Sequence of chain 2.A:
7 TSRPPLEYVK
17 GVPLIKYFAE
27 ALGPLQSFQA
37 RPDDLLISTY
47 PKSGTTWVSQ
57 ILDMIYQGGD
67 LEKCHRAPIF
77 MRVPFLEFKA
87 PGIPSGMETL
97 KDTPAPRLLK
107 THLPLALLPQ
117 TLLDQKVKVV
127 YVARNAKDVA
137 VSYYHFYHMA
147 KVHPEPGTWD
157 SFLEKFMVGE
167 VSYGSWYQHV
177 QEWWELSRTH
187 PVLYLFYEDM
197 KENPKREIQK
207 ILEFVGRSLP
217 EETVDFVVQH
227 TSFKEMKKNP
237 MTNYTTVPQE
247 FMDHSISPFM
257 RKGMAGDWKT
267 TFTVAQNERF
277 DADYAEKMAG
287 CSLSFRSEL

The small molecule below binds the protein below.
Small molecule (SMILES): Nc1ncnc2c1ncn2[C@@H]1O[C@H](COP(=O)(O)O)[C@@H](OP(=O)(O)O)[C@H]1O

Binding-site contacts:
Ligand atom C8 contacts residue MET256 of chain 2.A at 3.3 Å (hydrophobic).
Ligand atom O1P contacts residue ARG257 of chain 2.A at 3.2 Å (salt-bridge).
Ligand atom C2 contacts residue TRP53 of chain 2.A at 3.5 Å (hydrophobic).
Ligand atom C6 contacts residue PHE229 of chain 2.A at 3.6 Å (hydrophobic).
Ligand atom O4P contacts residue THR52 of chain 2.A at 2.8 Å (h-bond).
Ligand atom N3 contacts residue GLY259 of chain 2.A at 3.5 Å.
Ligand atom O5' contacts residue LYS48 of chain 2.A at 3.3 Å.
Ligand atom C5' contacts residue LYS48 of chain 2.A at 3.5 Å.
Ligand atom O3' contacts residue ARG130 of chain 2.A at 3.1 Å (salt-bridge).
Ligand atom O3P contacts residue ARG257 of chain 2.A at 3.2 Å.
Ligand atom N7 contacts residue MET256 of chain 2.A at 3.5 Å (h-bond).
Ligand atom O3P contacts residue LYS258 of chain 2.A at 2.8 Å (salt-bridge).
Ligand atom N6 contacts residue PHE229 of chain 2.A at 3.2 Å (h-bond).
Ligand atom N3 contacts residue TYR193 of chain 2.A at 2.9 Å (h-bond).
Ligand atom O2' contacts residue GLY259 of chain 2.A at 3.5 Å (h-bond).
Ligand atom O1P contacts residue ARG130 of chain 2.A at 2.8 Å (salt-bridge).
Ligand atom O5P contacts residue GLY50 of chain 2.A at 3.2 Å (h-bond).
Ligand atom O2P contacts residue SER138 of chain 2.A at 2.6 Å (h-bond).
Ligand atom O5' contacts residue GLY50 of chain 2.A at 3.5 Å (h-bond).
Ligand atom N1 contacts residue TRP53 of chain 2.A at 3.5 Å.
Ligand atom N6 contacts residue MET232 of chain 2.A at 3.4 Å (h-bond).
Ligand atom O3P contacts residue GLY259 of chain 2.A at 2.9 Å (h-bond).
Ligand atom C6 contacts residue TRP53 of chain 2.A at 3.5 Å (hydrophobic).
Ligand atom O5P contacts residue LYS48 of chain 2.A at 3.4 Å (salt-bridge).
Ligand atom P1 contacts residue SER138 of chain 2.A at 3.4 Å.
Ligand atom O5P contacts residue SER49 of chain 2.A at 3.4 Å (h-bond).
Ligand atom O3' contacts residue SER138 of chain 2.A at 3.5 Å (h-bond).
Ligand atom O6P contacts residue LYS48 of chain 2.A at 2.7 Å (salt-bridge).
Ligand atom O5P contacts residue THR51 of chain 2.A at 2.5 Å (h-bond).
Ligand atom O2P contacts residue ARG257 of chain 2.A at 3.0 Å (salt-bridge).
Ligand atom N6 contacts residue SER228 of chain 2.A at 3.4 Å.
Ligand atom N6 contacts residue THR227 of chain 2.A at 2.9 Å (h-bond).
Ligand atom O4P contacts residue THR51 of chain 2.A at 3.4 Å (h-bond).
Ligand atom O2' contacts residue PHE229 of chain 2.A at 3.5 Å.
Ligand atom N6 contacts residue TRP53 of chain 2.A at 3.5 Å.
Ligand atom O4P contacts residue PHE255 of chain 2.A at 3.5 Å.
Ligand atom O2' contacts residue ARG257 of chain 2.A at 3.5 Å (salt-bridge).
Ligand atom C2 contacts residue TYR193 of chain 2.A at 3.4 Å (hydrophobic).
Ligand atom O6P contacts residue PHE255 of chain 2.A at 3.4 Å.
Ligand atom P2 contacts residue THR51 of chain 2.A at 3.5 Å.